This protein binds this small molecule.
Small molecule (SMILES): CC(=O)N[C@H]1[C@H](O[C@H]2[C@H](O)[C@@H](NC(C)=O)CO[C@@H]2CO)O[C@H](CO)[C@@H](O)[C@@H]1O

Sequence of chain 2.G:
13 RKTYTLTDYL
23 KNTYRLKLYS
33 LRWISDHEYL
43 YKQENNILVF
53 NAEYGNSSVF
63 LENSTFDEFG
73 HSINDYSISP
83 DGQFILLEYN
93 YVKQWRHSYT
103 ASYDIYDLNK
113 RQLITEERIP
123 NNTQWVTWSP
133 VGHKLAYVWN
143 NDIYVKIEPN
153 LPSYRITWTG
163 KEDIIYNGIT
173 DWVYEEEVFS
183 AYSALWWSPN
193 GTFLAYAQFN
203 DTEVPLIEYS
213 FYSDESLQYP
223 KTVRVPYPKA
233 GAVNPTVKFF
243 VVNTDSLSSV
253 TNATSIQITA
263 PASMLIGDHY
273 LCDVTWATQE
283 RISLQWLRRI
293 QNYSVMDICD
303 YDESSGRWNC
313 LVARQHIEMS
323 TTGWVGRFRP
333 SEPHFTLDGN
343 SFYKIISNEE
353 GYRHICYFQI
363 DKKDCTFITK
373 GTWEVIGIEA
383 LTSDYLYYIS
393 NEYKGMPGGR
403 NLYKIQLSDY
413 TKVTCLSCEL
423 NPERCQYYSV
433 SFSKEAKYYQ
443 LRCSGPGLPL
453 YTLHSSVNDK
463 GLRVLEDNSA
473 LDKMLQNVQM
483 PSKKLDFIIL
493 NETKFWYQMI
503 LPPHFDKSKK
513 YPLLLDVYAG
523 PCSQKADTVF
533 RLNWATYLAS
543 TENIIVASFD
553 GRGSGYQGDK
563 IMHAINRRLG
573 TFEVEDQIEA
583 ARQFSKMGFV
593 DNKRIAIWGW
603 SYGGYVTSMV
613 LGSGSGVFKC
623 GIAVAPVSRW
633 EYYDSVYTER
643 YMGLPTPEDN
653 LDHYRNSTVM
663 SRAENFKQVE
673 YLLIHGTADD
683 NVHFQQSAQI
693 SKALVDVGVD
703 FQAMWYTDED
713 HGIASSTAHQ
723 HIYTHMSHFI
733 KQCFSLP

Binding-site contacts:
Ligand atom C8 contacts residue THR204 of chain 2.G at 4.0 Å.
Ligand atom C8 contacts residue ASN202 of chain 2.G at 4.4 Å.
Ligand atom C6 contacts residue THR204 of chain 2.G at 4.2 Å.
Ligand atom C8 contacts residue ILE167 of chain 2.G at 3.7 Å (hydrophobic).
Ligand atom O5 contacts residue THR204 of chain 2.G at 3.6 Å.
Ligand atom C7 contacts residue ILE167 of chain 2.G at 3.9 Å (hydrophobic).
Ligand atom C8 contacts residue GLN200 of chain 2.G at 4.4 Å.
Ligand atom C7 contacts residue THR204 of chain 2.G at 4.3 Å.
Ligand atom C1 contacts residue THR204 of chain 2.G at 3.4 Å.
Ligand atom C4 contacts residue ASN202 of chain 2.G at 4.3 Å.
Ligand atom C1 contacts residue ILE167 of chain 2.G at 4.5 Å (hydrophobic).
Ligand atom O5 contacts residue ASN202 of chain 2.G at 2.4 Å (h-bond).
Ligand atom O7 contacts residue ASN202 of chain 2.G at 3.1 Å (h-bond).
Ligand atom O7 contacts residue THR204 of chain 2.G at 3.9 Å.
Ligand atom O7 contacts residue GLN200 of chain 2.G at 4.2 Å.
Ligand atom C5 contacts residue THR204 of chain 2.G at 3.6 Å.
Ligand atom C8 contacts residue THR161 of chain 2.G at 4.5 Å.
Ligand atom O6 contacts residue GLU205 of chain 2.G at 4.1 Å.
Ligand atom N2 contacts residue ASN202 of chain 2.G at 2.9 Å (h-bond).
Ligand atom C2 contacts residue ASN202 of chain 2.G at 2.5 Å.
Ligand atom O6 contacts residue THR204 of chain 2.G at 3.6 Å.
Ligand atom C3 contacts residue ASN202 of chain 2.G at 3.8 Å.
Ligand atom C5 contacts residue ASN202 of chain 2.G at 3.7 Å.
Ligand atom O7 contacts residue LYS240 of chain 2.G at 4.0 Å.
Ligand atom C1 contacts residue ASN202 of chain 2.G at 1.4 Å.
Ligand atom N2 contacts residue ILE167 of chain 2.G at 3.8 Å.
Ligand atom C7 contacts residue ASN202 of chain 2.G at 3.2 Å.